A small-molecule ligand and the protein it binds are described below.
Small molecule (SMILES): C[C@@H]1O[C@@H](O)[C@H](O)[C@H](O)[C@H]1O

Sequence of chain 1.A:
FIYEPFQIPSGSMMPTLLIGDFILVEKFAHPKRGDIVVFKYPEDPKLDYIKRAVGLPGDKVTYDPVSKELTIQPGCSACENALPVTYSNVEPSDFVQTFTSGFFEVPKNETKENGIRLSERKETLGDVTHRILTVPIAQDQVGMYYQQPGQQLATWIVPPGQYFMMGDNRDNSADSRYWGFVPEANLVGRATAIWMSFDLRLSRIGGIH

Sequence of chain 1.D:
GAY

Binding-site contacts:
Ligand atom O1 contacts residue 02V4 of chain 1.D at 1.4 Å.
Ligand atom O1 contacts residue TYR6 of chain 1.D at 2.8 Å (h-bond).
Ligand atom O5 contacts residue PRO14 of chain 1.A at 3.2 Å.
Ligand atom C5 contacts residue PRO14 of chain 1.A at 4.4 Å (hydrophobic).
Ligand atom C3 contacts residue 02V4 of chain 1.D at 4.4 Å.
Ligand atom O4 contacts residue TYR6 of chain 1.D at 4.5 Å.
Ligand atom C2 contacts residue 02V4 of chain 1.D at 3.7 Å.
Ligand atom C1 contacts residue TYR6 of chain 1.D at 3.9 Å (hydrophobic).
Ligand atom O1 contacts residue PRO14 of chain 1.A at 4.3 Å.
Ligand atom C6 contacts residue TYR6 of chain 1.D at 4.1 Å (hydrophobic).
Ligand atom C3 contacts residue TYR6 of chain 1.D at 4.3 Å (hydrophobic).
Ligand atom O5 contacts residue TYR6 of chain 1.D at 3.8 Å.
Ligand atom O5 contacts residue 02V4 of chain 1.D at 3.1 Å.
Ligand atom C5 contacts residue 02V4 of chain 1.D at 3.8 Å.
Ligand atom C1 contacts residue 02V4 of chain 1.D at 2.4 Å.
Ligand atom C5 contacts residue TYR6 of chain 1.D at 3.7 Å (hydrophobic).
Ligand atom C1 contacts residue PRO14 of chain 1.A at 3.8 Å (hydrophobic).
Ligand atom C6 contacts residue SER15 of chain 1.A at 4.1 Å.
Ligand atom C6 contacts residue PRO14 of chain 1.A at 4.4 Å (hydrophobic).